Binding-site contacts:
Ligand atom C8 contacts residue PHE338 of chain 1.B at 4.2 Å (hydrophobic).
Ligand atom O3 contacts residue SER371 of chain 1.B at 3.6 Å.
Ligand atom C3 contacts residue ASN343 of chain 1.B at 3.9 Å.
Ligand atom O7 contacts residue ASN343 of chain 1.B at 3.2 Å (h-bond).
Ligand atom O5 contacts residue ASN343 of chain 1.B at 2.3 Å (h-bond).
Ligand atom C8 contacts residue PHE342 of chain 1.B at 4.3 Å (hydrophobic).
Ligand atom C8 contacts residue ASN343 of chain 1.B at 3.9 Å.
Ligand atom C7 contacts residue ASN343 of chain 1.B at 3.1 Å.
Ligand atom O4 contacts residue SER371 of chain 1.B at 2.6 Å (h-bond).
Ligand atom C1 contacts residue ASN343 of chain 1.B at 1.5 Å.
Ligand atom N2 contacts residue ASN343 of chain 1.B at 3.0 Å (h-bond).
Ligand atom C4 contacts residue ASN343 of chain 1.B at 4.3 Å.
Ligand atom C2 contacts residue ASN343 of chain 1.B at 2.6 Å.
Ligand atom C8 contacts residue GLY339 of chain 1.B at 4.3 Å.
Ligand atom C5 contacts residue ASN343 of chain 1.B at 3.7 Å.
Ligand atom C4 contacts residue SER371 of chain 1.B at 3.6 Å.
Ligand atom C3 contacts residue SER371 of chain 1.B at 3.6 Å.
Ligand atom C5 contacts residue SER371 of chain 1.B at 4.2 Å.

A small-molecule ligand and the protein it binds are described below.
Small molecule (SMILES): CC(=O)N[C@@H]1[C@@H](O)[C@H](O)[C@@H](CO)O[C@H]1O

Sequence of chain 1.B:
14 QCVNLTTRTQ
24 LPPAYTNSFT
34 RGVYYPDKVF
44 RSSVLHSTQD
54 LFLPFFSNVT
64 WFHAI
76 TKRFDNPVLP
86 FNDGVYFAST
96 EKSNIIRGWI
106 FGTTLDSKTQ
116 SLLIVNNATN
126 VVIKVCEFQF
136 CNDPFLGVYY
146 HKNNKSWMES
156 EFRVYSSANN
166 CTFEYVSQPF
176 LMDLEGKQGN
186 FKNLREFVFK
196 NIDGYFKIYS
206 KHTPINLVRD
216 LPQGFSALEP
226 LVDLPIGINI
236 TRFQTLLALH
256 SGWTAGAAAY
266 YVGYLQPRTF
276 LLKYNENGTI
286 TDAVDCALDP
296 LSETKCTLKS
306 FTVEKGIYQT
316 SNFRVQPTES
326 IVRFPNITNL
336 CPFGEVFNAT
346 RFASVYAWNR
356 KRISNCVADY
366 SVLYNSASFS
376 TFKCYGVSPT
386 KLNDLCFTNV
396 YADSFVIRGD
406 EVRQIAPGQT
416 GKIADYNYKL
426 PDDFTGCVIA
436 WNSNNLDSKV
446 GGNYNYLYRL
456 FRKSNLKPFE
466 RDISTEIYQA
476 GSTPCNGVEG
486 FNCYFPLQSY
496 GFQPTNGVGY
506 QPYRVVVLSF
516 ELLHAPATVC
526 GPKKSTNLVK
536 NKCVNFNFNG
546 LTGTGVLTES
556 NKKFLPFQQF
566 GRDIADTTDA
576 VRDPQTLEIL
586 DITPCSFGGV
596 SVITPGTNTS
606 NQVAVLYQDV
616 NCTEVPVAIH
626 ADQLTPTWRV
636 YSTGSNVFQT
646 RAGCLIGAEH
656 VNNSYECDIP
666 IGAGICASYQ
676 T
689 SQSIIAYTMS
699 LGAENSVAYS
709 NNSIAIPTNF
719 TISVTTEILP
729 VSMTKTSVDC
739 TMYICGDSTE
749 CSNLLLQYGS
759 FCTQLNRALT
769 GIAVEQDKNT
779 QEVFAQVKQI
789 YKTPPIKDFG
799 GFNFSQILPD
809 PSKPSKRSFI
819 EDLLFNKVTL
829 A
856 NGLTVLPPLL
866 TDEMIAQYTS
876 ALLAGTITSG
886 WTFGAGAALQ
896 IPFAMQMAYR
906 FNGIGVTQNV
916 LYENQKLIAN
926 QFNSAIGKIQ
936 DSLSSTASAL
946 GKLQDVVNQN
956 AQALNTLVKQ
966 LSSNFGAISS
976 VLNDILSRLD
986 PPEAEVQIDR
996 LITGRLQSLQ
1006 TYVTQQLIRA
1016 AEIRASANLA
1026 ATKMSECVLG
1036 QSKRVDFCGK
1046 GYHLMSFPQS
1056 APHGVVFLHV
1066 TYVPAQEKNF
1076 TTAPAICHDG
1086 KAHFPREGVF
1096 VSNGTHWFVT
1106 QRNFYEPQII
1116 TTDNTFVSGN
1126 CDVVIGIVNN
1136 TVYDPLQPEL